Sequence of chain 1.J:
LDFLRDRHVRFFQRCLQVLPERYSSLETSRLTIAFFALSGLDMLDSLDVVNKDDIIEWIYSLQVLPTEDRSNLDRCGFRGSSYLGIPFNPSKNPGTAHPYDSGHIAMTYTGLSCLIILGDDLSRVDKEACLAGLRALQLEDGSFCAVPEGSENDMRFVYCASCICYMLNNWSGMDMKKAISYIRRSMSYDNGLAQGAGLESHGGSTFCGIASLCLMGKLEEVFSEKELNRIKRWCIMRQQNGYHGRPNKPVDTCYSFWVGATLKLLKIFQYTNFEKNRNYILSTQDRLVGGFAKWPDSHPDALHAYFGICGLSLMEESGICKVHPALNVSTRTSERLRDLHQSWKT

This small molecule binds to this protein.
Small molecule (SMILES): CC[C@H](C)[C@H](NC(=O)[C@@H](NC(=O)[C@@H](N)CS)C(C)C)C(=O)N[C@@H](CC(C)C)C(=O)O

Sequence of chain 1.I:
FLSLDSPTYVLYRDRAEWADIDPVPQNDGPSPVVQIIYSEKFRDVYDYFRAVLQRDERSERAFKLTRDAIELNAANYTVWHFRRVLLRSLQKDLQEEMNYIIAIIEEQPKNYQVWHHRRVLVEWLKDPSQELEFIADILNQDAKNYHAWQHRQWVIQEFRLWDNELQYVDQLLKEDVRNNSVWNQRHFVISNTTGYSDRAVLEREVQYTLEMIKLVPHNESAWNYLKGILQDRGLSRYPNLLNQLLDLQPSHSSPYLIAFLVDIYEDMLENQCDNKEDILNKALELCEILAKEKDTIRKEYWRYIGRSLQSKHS

Binding-site contacts:
Ligand atom O contacts residue TYR166 of chain 1.I at 4.3 Å.
Ligand atom O contacts residue ARG173 of chain 1.J at 2.6 Å (salt-bridge).
Ligand atom CA contacts residue GER1 of chain 1.JA at 3.0 Å.
Ligand atom CD2 contacts residue PHE174 of chain 1.J at 4.2 Å (hydrophobic).
Ligand atom CG2 contacts residue GRG1 of chain 1.EA at 4.0 Å.
Ligand atom SG contacts residue GER1 of chain 1.JA at 1.8 Å.
Ligand atom CG2 contacts residue LEU320 of chain 1.J at 4.2 Å (hydrophobic).
Ligand atom C contacts residue TYR166 of chain 1.I at 3.9 Å (hydrophobic).
Ligand atom CD1 contacts residue THR49 of chain 1.J at 4.1 Å.
Ligand atom O contacts residue GRG1 of chain 1.EA at 3.9 Å.
Ligand atom CB contacts residue GER1 of chain 1.JA at 2.9 Å.
Ligand atom O contacts residue GER1 of chain 1.JA at 4.2 Å.
Ligand atom CG2 contacts residue LEU320 of chain 1.J at 4.1 Å (hydrophobic).
Ligand atom CG2 contacts residue GER1 of chain 1.JA at 3.9 Å.
Ligand atom CD2 contacts residue ALA123 of chain 1.J at 3.9 Å (hydrophobic).
Ligand atom N contacts residue LEU43 of chain 1.J at 4.2 Å.
Ligand atom CD1 contacts residue GRG1 of chain 1.EA at 4.2 Å.
Ligand atom CD2 contacts residue ARG173 of chain 1.J at 4.3 Å.
Ligand atom CB contacts residue LEU43 of chain 1.J at 4.0 Å (hydrophobic).
Ligand atom O contacts residue TYR166 of chain 1.I at 3.5 Å.
Ligand atom N contacts residue TYR166 of chain 1.I at 4.2 Å.
Ligand atom SG contacts residue LEU43 of chain 1.J at 4.3 Å.
Ligand atom CA contacts residue GER1 of chain 1.JA at 4.2 Å.
Ligand atom N contacts residue GER1 of chain 1.JA at 3.8 Å.
Ligand atom O contacts residue TYR166 of chain 1.I at 4.0 Å.
Ligand atom CA contacts residue LEU43 of chain 1.J at 4.3 Å (hydrophobic).
Ligand atom CD1 contacts residue ALA123 of chain 1.J at 4.2 Å (hydrophobic).
Ligand atom N contacts residue GER1 of chain 1.JA at 3.2 Å.
Ligand atom CG1 contacts residue LEU320 of chain 1.J at 3.9 Å (hydrophobic).
Ligand atom O contacts residue GLN167 of chain 1.I at 3.5 Å (h-bond).
Ligand atom CD1 contacts residue MET124 of chain 1.J at 3.9 Å (hydrophobic).
Ligand atom CA contacts residue TYR166 of chain 1.I at 4.3 Å (hydrophobic).
Ligand atom C contacts residue TYR166 of chain 1.I at 4.1 Å (hydrophobic).
Ligand atom C contacts residue GER1 of chain 1.JA at 3.3 Å.
Ligand atom C contacts residue ARG173 of chain 1.J at 3.5 Å.
Ligand atom N contacts residue ARG173 of chain 1.J at 4.1 Å.
Ligand atom CG1 contacts residue GER1 of chain 1.JA at 4.0 Å.
Ligand atom CD1 contacts residue LEU320 of chain 1.J at 3.6 Å (hydrophobic).
Ligand atom CD2 contacts residue HIS121 of chain 1.J at 3.9 Å.
Ligand atom CA contacts residue ARG173 of chain 1.J at 3.9 Å.